A small-molecule ligand and the protein it binds are described below.
Small molecule (SMILES): Oc1ccc(C(=C2CCCCCC2)c2ccc(O)cc2)cc1

Sequence of chain 1.C:
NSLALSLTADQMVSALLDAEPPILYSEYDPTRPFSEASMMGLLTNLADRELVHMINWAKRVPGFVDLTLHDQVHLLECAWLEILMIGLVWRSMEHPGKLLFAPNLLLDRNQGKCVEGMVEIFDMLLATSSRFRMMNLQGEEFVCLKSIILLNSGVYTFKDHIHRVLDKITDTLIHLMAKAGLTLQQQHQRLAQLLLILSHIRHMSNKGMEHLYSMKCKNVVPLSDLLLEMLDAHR

Binding-site contacts:
Ligand atom C15 contacts residue PHE107 of chain 1.C at 3.9 Å (hydrophobic).
Ligand atom O11 contacts residue GLU56 of chain 1.C at 2.7 Å (salt-bridge).
Ligand atom C02 contacts residue LEU228 of chain 1.C at 3.8 Å (hydrophobic).
Ligand atom C16 contacts residue MET124 of chain 1.C at 4.2 Å (hydrophobic).
Ligand atom C09 contacts residue LEU90 of chain 1.C at 3.4 Å (hydrophobic).
Ligand atom C02 contacts residue ALA53 of chain 1.C at 4.1 Å (hydrophobic).
Ligand atom C21 contacts residue LEU87 of chain 1.C at 4.2 Å (hydrophobic).
Ligand atom O11 contacts residue LEU90 of chain 1.C at 3.7 Å.
Ligand atom C20 contacts residue LEU228 of chain 1.C at 4.1 Å (hydrophobic).
Ligand atom C16 contacts residue PHE107 of chain 1.C at 4.1 Å (hydrophobic).
Ligand atom C17 contacts residue MET124 of chain 1.C at 3.7 Å (hydrophobic).
Ligand atom C18 contacts residue ILE127 of chain 1.C at 4.0 Å (hydrophobic).
Ligand atom C03 contacts residue THR50 of chain 1.C at 3.6 Å.
Ligand atom C17 contacts residue LEU131 of chain 1.C at 4.2 Å (hydrophobic).
Ligand atom C17 contacts residue ILE127 of chain 1.C at 4.0 Å (hydrophobic).
Ligand atom C12 contacts residue PHE107 of chain 1.C at 4.0 Å (hydrophobic).
Ligand atom C03 contacts residue MET46 of chain 1.C at 3.9 Å (hydrophobic).
Ligand atom O11 contacts residue ARG97 of chain 1.C at 3.3 Å (salt-bridge).
Ligand atom C19 contacts residue MET91 of chain 1.C at 3.8 Å (hydrophobic).
Ligand atom O01 contacts residue LEU228 of chain 1.C at 4.2 Å.
Ligand atom C12 contacts residue GLU56 of chain 1.C at 3.3 Å.
Ligand atom C08 contacts residue LEU90 of chain 1.C at 4.0 Å (hydrophobic).
Ligand atom O01 contacts residue THR50 of chain 1.C at 2.8 Å (h-bond).
Ligand atom C04 contacts residue LEU49 of chain 1.C at 3.5 Å (hydrophobic).
Ligand atom C09 contacts residue LEU94 of chain 1.C at 4.0 Å (hydrophobic).
Ligand atom O01 contacts residue LEU243 of chain 1.C at 3.5 Å.
Ligand atom C03 contacts residue LEU49 of chain 1.C at 3.7 Å (hydrophobic).
Ligand atom C22 contacts residue ALA53 of chain 1.C at 3.6 Å (hydrophobic).
Ligand atom C12 contacts residue ALA53 of chain 1.C at 4.2 Å (hydrophobic).
Ligand atom C13 contacts residue ALA53 of chain 1.C at 3.9 Å (hydrophobic).
Ligand atom C02 contacts residue THR50 of chain 1.C at 3.6 Å.
Ligand atom C21 contacts residue ALA53 of chain 1.C at 3.8 Å (hydrophobic).
Ligand atom O01 contacts residue LEU239 of chain 1.C at 3.6 Å.
Ligand atom C10 contacts residue LEU90 of chain 1.C at 4.0 Å (hydrophobic).
Ligand atom C21 contacts residue LEU228 of chain 1.C at 3.9 Å (hydrophobic).
Ligand atom C18 contacts residue MET124 of chain 1.C at 3.8 Å (hydrophobic).
Ligand atom C10 contacts residue GLU56 of chain 1.C at 3.4 Å.
Ligand atom C03 contacts residue LEU228 of chain 1.C at 4.0 Å (hydrophobic).
Ligand atom C22 contacts residue LEU228 of chain 1.C at 3.6 Å (hydrophobic).
Ligand atom C19 contacts residue GLY224 of chain 1.C at 3.8 Å.